Sequence of chain 1.A:
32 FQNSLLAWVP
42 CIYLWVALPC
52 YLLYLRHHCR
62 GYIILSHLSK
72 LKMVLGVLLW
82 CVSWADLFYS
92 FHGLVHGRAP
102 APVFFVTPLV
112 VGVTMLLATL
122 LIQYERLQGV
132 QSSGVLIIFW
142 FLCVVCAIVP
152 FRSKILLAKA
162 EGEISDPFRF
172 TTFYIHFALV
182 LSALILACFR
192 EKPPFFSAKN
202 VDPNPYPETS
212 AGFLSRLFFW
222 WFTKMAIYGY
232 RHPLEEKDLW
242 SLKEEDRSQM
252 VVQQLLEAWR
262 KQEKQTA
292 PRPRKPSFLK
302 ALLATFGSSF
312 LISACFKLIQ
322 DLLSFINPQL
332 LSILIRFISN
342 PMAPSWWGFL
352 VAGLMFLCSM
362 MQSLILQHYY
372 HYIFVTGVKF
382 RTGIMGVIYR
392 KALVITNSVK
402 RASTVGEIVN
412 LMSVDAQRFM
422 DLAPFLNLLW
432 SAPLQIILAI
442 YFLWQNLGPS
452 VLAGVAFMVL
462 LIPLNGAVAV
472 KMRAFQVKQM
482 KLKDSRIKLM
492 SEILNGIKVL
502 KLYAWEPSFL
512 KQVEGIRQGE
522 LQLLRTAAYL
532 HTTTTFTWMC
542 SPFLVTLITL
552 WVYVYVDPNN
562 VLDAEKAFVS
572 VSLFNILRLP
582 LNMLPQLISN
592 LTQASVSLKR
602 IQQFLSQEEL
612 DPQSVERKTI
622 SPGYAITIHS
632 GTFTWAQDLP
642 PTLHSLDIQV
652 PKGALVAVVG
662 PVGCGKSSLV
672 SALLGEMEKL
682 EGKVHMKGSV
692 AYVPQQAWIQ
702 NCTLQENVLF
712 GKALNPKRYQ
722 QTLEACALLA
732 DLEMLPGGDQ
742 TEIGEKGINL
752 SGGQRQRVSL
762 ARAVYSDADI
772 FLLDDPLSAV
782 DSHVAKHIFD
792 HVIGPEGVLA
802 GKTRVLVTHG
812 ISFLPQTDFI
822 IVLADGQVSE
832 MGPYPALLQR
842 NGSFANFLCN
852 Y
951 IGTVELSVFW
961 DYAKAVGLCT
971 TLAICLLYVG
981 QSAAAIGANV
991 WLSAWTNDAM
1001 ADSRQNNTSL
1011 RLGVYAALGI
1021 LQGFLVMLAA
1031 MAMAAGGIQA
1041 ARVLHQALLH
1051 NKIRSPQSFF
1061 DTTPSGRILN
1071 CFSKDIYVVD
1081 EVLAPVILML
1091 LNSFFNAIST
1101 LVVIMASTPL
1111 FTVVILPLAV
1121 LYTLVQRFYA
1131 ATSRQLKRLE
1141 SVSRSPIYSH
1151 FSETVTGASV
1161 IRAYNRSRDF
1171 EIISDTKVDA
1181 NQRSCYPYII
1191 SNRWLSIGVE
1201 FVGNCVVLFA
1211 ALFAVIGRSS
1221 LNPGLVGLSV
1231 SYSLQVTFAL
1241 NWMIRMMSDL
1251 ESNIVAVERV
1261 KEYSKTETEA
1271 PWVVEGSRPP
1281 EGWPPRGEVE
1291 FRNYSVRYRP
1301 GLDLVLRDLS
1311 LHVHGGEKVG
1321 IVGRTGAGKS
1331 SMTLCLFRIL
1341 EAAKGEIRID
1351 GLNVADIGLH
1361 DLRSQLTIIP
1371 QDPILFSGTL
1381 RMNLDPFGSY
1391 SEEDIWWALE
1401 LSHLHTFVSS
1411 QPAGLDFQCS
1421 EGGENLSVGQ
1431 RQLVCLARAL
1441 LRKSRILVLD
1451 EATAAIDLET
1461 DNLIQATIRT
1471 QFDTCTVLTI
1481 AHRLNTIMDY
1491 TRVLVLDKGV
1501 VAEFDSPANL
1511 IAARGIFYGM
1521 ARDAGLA

Binding-site contacts:
Ligand atom C13 contacts residue MET584 of chain 1.A at 2.3 Å (hydrophobic).
Ligand atom O2 contacts residue ASN1192 of chain 1.A at 2.0 Å (h-bond).
Ligand atom C2 contacts residue TYR1188 of chain 1.A at 3.8 Å (hydrophobic).
Ligand atom C5 contacts residue PHE375 of chain 1.A at 3.6 Å (hydrophobic).
Ligand atom O1 contacts residue ARG1245 of chain 1.A at 3.0 Å (salt-bridge).
Ligand atom C4 contacts residue ARG1245 of chain 1.A at 3.9 Å.
Ligand atom C11 contacts residue MET584 of chain 1.A at 3.1 Å (hydrophobic).
Ligand atom C16 contacts residue ARG1245 of chain 1.A at 3.5 Å.
Ligand atom O3 contacts residue ASN1192 of chain 1.A at 3.7 Å.
Ligand atom C15 contacts residue ARG1245 of chain 1.A at 3.3 Å.
Ligand atom C19 contacts residue PHE375 of chain 1.A at 3.9 Å (hydrophobic).
Ligand atom O1 contacts residue PHE375 of chain 1.A at 3.1 Å.
Ligand atom C12 contacts residue MET584 of chain 1.A at 2.0 Å (hydrophobic).
Ligand atom C6 contacts residue ASN1192 of chain 1.A at 3.0 Å.
Ligand atom C8 contacts residue TYR371 of chain 1.A at 3.1 Å (hydrophobic).
Ligand atom O3 contacts residue PHE375 of chain 1.A at 2.8 Å.
Ligand atom C17 contacts residue ARG1245 of chain 1.A at 3.1 Å.
Ligand atom O4 contacts residue PHE375 of chain 1.A at 3.9 Å.
Ligand atom C23 contacts residue TYR371 of chain 1.A at 3.7 Å (hydrophobic).
Ligand atom C9 contacts residue TYR371 of chain 1.A at 3.9 Å (hydrophobic).
Ligand atom C19 contacts residue ARG1245 of chain 1.A at 3.7 Å.
Ligand atom C18 contacts residue ARG1245 of chain 1.A at 3.1 Å.
Ligand atom C1 contacts residue PHE375 of chain 1.A at 3.0 Å (hydrophobic).
Ligand atom O3 contacts residue ARG1193 of chain 1.A at 2.5 Å (salt-bridge).
Ligand atom O4 contacts residue ARG1245 of chain 1.A at 3.8 Å.
Ligand atom C7 contacts residue TYR371 of chain 1.A at 2.9 Å (hydrophobic).
Ligand atom C1 contacts residue ARG1245 of chain 1.A at 3.8 Å.
Ligand atom C21 contacts residue PHE375 of chain 1.A at 3.7 Å (hydrophobic).
Ligand atom C6 contacts residue ARG1193 of chain 1.A at 3.3 Å.
Ligand atom C14 contacts residue MET584 of chain 1.A at 3.7 Å (hydrophobic).
Ligand atom C6 contacts residue PHE375 of chain 1.A at 3.2 Å (hydrophobic).
Ligand atom C20 contacts residue PHE375 of chain 1.A at 3.1 Å (hydrophobic).
Ligand atom C2 contacts residue ARG1245 of chain 1.A at 3.9 Å.
Ligand atom C5 contacts residue ARG1245 of chain 1.A at 3.7 Å.
Ligand atom O5 contacts residue LEU429 of chain 1.A at 3.2 Å.
Ligand atom O8 contacts residue TYR1188 of chain 1.A at 3.1 Å.
Ligand atom O2 contacts residue ARG1193 of chain 1.A at 3.5 Å (salt-bridge).
Ligand atom C10 contacts residue MET584 of chain 1.A at 3.6 Å (hydrophobic).
Ligand atom O2 contacts residue ARG1245 of chain 1.A at 3.8 Å.
Ligand atom O7 contacts residue TYR1188 of chain 1.A at 3.5 Å.

This protein binds this small molecule.
Small molecule (SMILES): C[C@]12CC[C@@H]3c4ccc(O)cc4CC[C@H]3[C@@H]1CC[C@@H]2O[C@@H]1O[C@H](C(=O)O)[C@@H](O)[C@H](O)[C@H]1O